A protein and the small-molecule ligand that binds it are described below.
Small molecule (SMILES): Nc1ncnc2[nH]cnc12

Binding-site contacts:
Ligand atom C5 contacts residue PRO631 of chain 6.E at 4.4 Å (hydrophobic).
Ligand atom C4 contacts residue PRO631 of chain 6.E at 4.2 Å (hydrophobic).
Ligand atom N6 contacts residue GLY637 of chain 6.E at 3.4 Å (h-bond).
Ligand atom N6 contacts residue GLY639 of chain 6.E at 3.5 Å (h-bond).
Ligand atom C5 contacts residue PRO420 of chain 6.E at 4.5 Å (hydrophobic).
Ligand atom N9 contacts residue HIS630 of chain 6.E at 4.4 Å.
Ligand atom N3 contacts residue GLY639 of chain 6.E at 4.2 Å.
Ligand atom N7 contacts residue HIS630 of chain 6.E at 3.7 Å.
Ligand atom N3 contacts residue PRO631 of chain 6.E at 4.1 Å.
Ligand atom C2 contacts residue PRO631 of chain 6.E at 4.2 Å (hydrophobic).
Ligand atom C2 contacts residue ILE622 of chain 6.E at 4.3 Å (hydrophobic).
Ligand atom C6 contacts residue GLY639 of chain 6.E at 3.7 Å.
Ligand atom N9 contacts residue PRO631 of chain 6.E at 3.8 Å.
Ligand atom N1 contacts residue PRO631 of chain 6.E at 4.2 Å.
Ligand atom N1 contacts residue GLY639 of chain 6.E at 3.0 Å (h-bond).
Ligand atom C6 contacts residue PRO631 of chain 6.E at 4.3 Å (hydrophobic).
Ligand atom C5 contacts residue SER632 of chain 6.E at 3.9 Å.
Ligand atom N1 contacts residue PHE638 of chain 6.E at 4.1 Å.
Ligand atom N7 contacts residue ASP609 of chain 6.E at 4.0 Å.
Ligand atom N6 contacts residue SER632 of chain 6.E at 3.6 Å.
Ligand atom N7 contacts residue SER632 of chain 6.E at 3.7 Å.
Ligand atom N6 contacts residue PRO633 of chain 6.E at 4.4 Å.
Ligand atom C6 contacts residue SER632 of chain 6.E at 4.0 Å.
Ligand atom C2 contacts residue GLY639 of chain 6.E at 2.9 Å.
Ligand atom C8 contacts residue HIS630 of chain 6.E at 3.3 Å.
Ligand atom N6 contacts residue PHE638 of chain 6.E at 3.7 Å.

Sequence of chain 6.E:
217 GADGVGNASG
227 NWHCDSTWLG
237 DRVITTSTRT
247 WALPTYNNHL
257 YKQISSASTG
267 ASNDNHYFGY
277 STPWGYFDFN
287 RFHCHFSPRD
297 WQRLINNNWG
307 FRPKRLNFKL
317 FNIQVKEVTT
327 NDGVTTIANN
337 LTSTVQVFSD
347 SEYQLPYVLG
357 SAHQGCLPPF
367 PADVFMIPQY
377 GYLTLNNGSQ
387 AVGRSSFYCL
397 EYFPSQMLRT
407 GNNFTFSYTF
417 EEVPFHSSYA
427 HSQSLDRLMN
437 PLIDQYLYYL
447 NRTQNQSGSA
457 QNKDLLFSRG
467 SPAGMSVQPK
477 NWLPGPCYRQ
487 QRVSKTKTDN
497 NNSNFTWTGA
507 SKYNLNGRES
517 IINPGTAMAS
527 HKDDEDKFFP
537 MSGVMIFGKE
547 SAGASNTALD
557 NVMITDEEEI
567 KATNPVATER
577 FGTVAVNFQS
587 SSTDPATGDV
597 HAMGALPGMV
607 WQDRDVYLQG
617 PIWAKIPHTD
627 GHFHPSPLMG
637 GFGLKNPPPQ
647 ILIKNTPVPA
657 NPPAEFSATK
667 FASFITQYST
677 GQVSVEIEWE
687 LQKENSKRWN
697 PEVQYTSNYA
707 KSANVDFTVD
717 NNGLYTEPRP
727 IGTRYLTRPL